Binding-site contacts:
Ligand atom C2 contacts residue VAL202 of chain 15.A at 4.2 Å (hydrophobic).
Ligand atom C2' contacts residue PRO414 of chain 15.A at 3.8 Å (hydrophobic).
Ligand atom C5 contacts residue PRO203 of chain 15.A at 4.0 Å (hydrophobic).
Ligand atom C2' contacts residue PRO203 of chain 15.A at 3.3 Å (hydrophobic).
Ligand atom N3 contacts residue ASP201 of chain 15.A at 4.1 Å.
Ligand atom N6 contacts residue SER415 of chain 15.A at 3.6 Å.
Ligand atom N1 contacts residue GLY422 of chain 15.A at 3.0 Å (h-bond).
Ligand atom C4 contacts residue PRO203 of chain 15.A at 4.2 Å (hydrophobic).
Ligand atom N1 contacts residue PRO203 of chain 15.A at 4.1 Å.
Ligand atom C5 contacts residue ASP201 of chain 15.A at 4.1 Å.
Ligand atom N6 contacts residue GLY422 of chain 15.A at 3.4 Å (h-bond).
Ligand atom C6 contacts residue VAL202 of chain 15.A at 4.2 Å (hydrophobic).
Ligand atom N7 contacts residue SER415 of chain 15.A at 4.0 Å.
Ligand atom N4 contacts residue ASP201 of chain 15.A at 2.5 Å.
Ligand atom N7 contacts residue HIS413 of chain 15.A at 4.1 Å.
Ligand atom C1' contacts residue PRO203 of chain 15.A at 4.1 Å (hydrophobic).
Ligand atom C8 contacts residue HIS413 of chain 15.A at 3.8 Å.
Ligand atom C6 contacts residue GLY422 of chain 15.A at 3.8 Å.
Ligand atom C4 contacts residue PRO203 of chain 15.A at 4.1 Å (hydrophobic).
Ligand atom C5 contacts residue PRO203 of chain 15.A at 3.9 Å (hydrophobic).
Ligand atom C4 contacts residue ASP201 of chain 15.A at 3.7 Å.
Ligand atom N1 contacts residue VAL202 of chain 15.A at 3.6 Å.
Ligand atom N3 contacts residue PRO414 of chain 15.A at 4.2 Å.
Ligand atom C5 contacts residue VAL202 of chain 15.A at 3.6 Å (hydrophobic).
Ligand atom C6 contacts residue SER415 of chain 15.A at 4.1 Å.
Ligand atom C5 contacts residue ARG91 of chain 15.A at 4.1 Å.
Ligand atom C2' contacts residue HIS413 of chain 15.A at 3.8 Å.
Ligand atom N4 contacts residue VAL202 of chain 15.A at 2.9 Å (h-bond).
Ligand atom C2 contacts residue GLY422 of chain 15.A at 3.3 Å.
Ligand atom C6 contacts residue PRO203 of chain 15.A at 4.0 Å (hydrophobic).
Ligand atom N6 contacts residue PHE421 of chain 15.A at 3.9 Å.
Ligand atom C5 contacts residue SER415 of chain 15.A at 4.1 Å.
Ligand atom C6 contacts residue PRO203 of chain 15.A at 4.0 Å (hydrophobic).
Ligand atom C2 contacts residue PRO203 of chain 15.A at 3.9 Å (hydrophobic).
Ligand atom N6 contacts residue GLY420 of chain 15.A at 3.7 Å.
Ligand atom OP2 contacts residue ASP409 of chain 28.A at 3.2 Å (salt-bridge).
Ligand atom C4 contacts residue VAL202 of chain 15.A at 3.7 Å (hydrophobic).
Ligand atom N7 contacts residue PRO203 of chain 15.A at 4.2 Å.
Ligand atom N7 contacts residue ASN392 of chain 15.A at 4.2 Å.
Ligand atom N1 contacts residue PRO203 of chain 15.A at 3.8 Å.

Sequence of chain 15.A:
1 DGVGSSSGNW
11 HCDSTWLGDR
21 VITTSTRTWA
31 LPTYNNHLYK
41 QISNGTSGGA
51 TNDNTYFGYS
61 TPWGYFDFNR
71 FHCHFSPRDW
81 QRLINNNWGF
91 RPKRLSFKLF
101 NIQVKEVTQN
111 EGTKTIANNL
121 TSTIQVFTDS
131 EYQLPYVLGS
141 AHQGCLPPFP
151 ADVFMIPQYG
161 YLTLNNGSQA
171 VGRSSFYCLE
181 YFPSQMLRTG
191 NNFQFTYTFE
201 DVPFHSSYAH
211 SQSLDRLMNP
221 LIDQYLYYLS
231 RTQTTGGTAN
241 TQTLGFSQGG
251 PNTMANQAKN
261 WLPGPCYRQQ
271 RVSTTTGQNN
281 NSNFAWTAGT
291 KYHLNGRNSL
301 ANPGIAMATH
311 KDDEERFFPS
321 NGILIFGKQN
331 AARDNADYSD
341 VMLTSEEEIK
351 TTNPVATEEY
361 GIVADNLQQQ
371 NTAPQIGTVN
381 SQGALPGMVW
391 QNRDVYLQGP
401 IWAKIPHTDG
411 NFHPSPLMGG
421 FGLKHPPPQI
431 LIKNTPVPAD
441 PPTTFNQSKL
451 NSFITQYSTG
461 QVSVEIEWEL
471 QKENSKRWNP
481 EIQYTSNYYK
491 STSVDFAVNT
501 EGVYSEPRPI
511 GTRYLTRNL

Sequence of chain 28.A:
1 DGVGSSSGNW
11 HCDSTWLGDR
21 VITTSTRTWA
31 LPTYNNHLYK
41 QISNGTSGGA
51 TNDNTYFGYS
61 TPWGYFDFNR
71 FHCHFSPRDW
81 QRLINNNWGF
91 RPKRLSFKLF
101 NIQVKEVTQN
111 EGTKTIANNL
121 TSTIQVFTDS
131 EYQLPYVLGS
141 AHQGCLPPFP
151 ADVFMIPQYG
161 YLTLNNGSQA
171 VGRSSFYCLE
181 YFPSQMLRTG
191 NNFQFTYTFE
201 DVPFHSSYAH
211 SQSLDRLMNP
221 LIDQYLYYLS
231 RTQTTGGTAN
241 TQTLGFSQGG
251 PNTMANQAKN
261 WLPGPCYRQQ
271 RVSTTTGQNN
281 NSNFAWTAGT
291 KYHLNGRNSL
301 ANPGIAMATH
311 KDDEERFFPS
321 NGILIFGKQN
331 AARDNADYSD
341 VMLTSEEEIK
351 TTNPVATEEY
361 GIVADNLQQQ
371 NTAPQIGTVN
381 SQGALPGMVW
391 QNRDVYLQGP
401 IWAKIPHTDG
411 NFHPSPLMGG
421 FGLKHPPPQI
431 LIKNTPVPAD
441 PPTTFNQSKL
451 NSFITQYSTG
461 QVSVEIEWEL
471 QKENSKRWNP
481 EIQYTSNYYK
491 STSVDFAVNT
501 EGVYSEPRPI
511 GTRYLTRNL

A small-molecule ligand and the protein it binds are described below.
Small molecule (SMILES): Nc1ccn([C@H]2C[C@H](O[P](=O)(O)OC[C@H]3O[C@@H](n4cnc5c(N)ncnc54)C[C@@H]3O)[C@@H](COP(=O)(O)O)O2)c(=O)n1